Binding-site contacts:
Ligand atom O5 contacts residue ASP198 of chain 1.A at 3.3 Å.
Ligand atom C2 contacts residue ASP198 of chain 1.A at 4.2 Å.
Ligand atom O6 contacts residue ASN168 of chain 1.A at 3.0 Å (h-bond).
Ligand atom C3 contacts residue ASN219 of chain 1.A at 3.8 Å.
Ligand atom C6 contacts residue ASN168 of chain 1.A at 3.9 Å.
Ligand atom N2 contacts residue ASN219 of chain 1.A at 3.0 Å (h-bond).
Ligand atom C2 contacts residue ASN219 of chain 1.A at 2.5 Å.
Ligand atom C4 contacts residue ASN219 of chain 1.A at 4.2 Å.
Ligand atom O7 contacts residue ASN219 of chain 1.A at 3.3 Å (h-bond).
Ligand atom C7 contacts residue ASP241 of chain 1.A at 4.5 Å.
Ligand atom C6 contacts residue VAL200 of chain 1.A at 4.2 Å (hydrophobic).
Ligand atom C1 contacts residue ASN219 of chain 1.A at 1.4 Å.
Ligand atom C5 contacts residue ASP198 of chain 1.A at 4.2 Å.
Ligand atom C8 contacts residue VAL200 of chain 1.A at 3.9 Å (hydrophobic).
Ligand atom O6 contacts residue ASP198 of chain 1.A at 3.5 Å.
Ligand atom C5 contacts residue ASN219 of chain 1.A at 3.6 Å.
Ligand atom O7 contacts residue ASP198 of chain 1.A at 4.2 Å.
Ligand atom O5 contacts residue LEU199 of chain 1.A at 4.5 Å.
Ligand atom C8 contacts residue ASP241 of chain 1.A at 4.1 Å.
Ligand atom C6 contacts residue ASP198 of chain 1.A at 3.6 Å.
Ligand atom C1 contacts residue ASP198 of chain 1.A at 3.6 Å.
Ligand atom C8 contacts residue VAL170 of chain 1.A at 3.4 Å (hydrophobic).
Ligand atom O5 contacts residue ASN219 of chain 1.A at 2.3 Å (h-bond).
Ligand atom C7 contacts residue ASN219 of chain 1.A at 3.4 Å.

The small molecule below binds the protein below.
Small molecule (SMILES): CC(=O)N[C@H]1[C@H](O[C@H]2[C@H](O)[C@@H](NC(C)=O)CO[C@@H]2CO)O[C@H](CO)[C@@H](O)[C@@H]1O

Sequence of chain 1.A:
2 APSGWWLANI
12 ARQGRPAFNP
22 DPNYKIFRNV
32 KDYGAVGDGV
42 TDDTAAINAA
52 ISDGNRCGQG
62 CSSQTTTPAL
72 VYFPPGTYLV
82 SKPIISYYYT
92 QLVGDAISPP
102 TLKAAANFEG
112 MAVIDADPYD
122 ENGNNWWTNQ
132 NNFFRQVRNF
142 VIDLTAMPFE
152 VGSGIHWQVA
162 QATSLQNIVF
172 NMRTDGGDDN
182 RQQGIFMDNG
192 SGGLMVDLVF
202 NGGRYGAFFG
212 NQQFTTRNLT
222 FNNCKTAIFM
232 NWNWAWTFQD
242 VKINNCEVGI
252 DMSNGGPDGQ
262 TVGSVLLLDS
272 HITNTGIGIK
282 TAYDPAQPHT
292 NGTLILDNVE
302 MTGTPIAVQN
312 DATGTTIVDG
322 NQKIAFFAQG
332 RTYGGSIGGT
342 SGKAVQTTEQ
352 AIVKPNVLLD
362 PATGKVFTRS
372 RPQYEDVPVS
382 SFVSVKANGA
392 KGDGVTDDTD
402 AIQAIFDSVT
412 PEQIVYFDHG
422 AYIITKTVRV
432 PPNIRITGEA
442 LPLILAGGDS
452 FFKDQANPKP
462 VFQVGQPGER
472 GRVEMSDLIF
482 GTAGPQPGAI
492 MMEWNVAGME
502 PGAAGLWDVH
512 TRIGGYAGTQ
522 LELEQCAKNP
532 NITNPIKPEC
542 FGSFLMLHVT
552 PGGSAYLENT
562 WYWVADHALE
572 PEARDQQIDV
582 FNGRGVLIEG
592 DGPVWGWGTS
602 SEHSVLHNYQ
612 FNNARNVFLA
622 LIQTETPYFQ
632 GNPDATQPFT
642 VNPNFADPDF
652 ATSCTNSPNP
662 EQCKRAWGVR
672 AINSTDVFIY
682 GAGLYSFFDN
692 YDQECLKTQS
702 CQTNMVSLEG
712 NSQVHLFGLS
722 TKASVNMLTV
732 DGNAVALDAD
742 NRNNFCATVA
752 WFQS